Sequence of chain 1.B:
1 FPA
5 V

Sequence of chain 1.A:
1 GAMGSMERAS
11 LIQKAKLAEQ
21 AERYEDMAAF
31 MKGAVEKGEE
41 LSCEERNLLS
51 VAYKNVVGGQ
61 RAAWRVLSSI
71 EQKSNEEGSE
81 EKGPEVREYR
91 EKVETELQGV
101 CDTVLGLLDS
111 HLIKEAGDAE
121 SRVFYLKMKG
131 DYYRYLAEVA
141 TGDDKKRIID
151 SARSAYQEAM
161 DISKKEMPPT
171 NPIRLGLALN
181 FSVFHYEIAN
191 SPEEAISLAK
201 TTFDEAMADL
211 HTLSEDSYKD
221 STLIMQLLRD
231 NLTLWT

Binding-site contacts:
Ligand atom C16 contacts residue CYS43 of chain 1.A at 2.7 Å (hydrophobic).
Ligand atom N3 contacts residue ILE173 of chain 1.A at 4.0 Å.
Ligand atom N3 contacts residue PHE124 of chain 1.A at 4.0 Å.
Ligand atom C8 contacts residue VAL5 of chain 1.B at 4.0 Å (hydrophobic).
Ligand atom C8 contacts residue LYS127 of chain 1.A at 4.3 Å.
Ligand atom C10 contacts residue PRO172 of chain 1.A at 4.3 Å (hydrophobic).
Ligand atom C17 contacts residue CYS43 of chain 1.A at 1.8 Å (hydrophobic).
Ligand atom C9 contacts residue GLY176 of chain 1.A at 4.3 Å.
Ligand atom C16 contacts residue ASN47 of chain 1.A at 3.4 Å.
Ligand atom C15 contacts residue ASN47 of chain 1.A at 3.6 Å.
Ligand atom C13 contacts residue ASN47 of chain 1.A at 2.7 Å.
Ligand atom N3 contacts residue CYS43 of chain 1.A at 3.7 Å.
Ligand atom C17 contacts residue ARG46 of chain 1.A at 3.5 Å.
Ligand atom CL1 contacts residue ILE173 of chain 1.A at 3.6 Å.
Ligand atom C14 contacts residue ASN47 of chain 1.A at 3.6 Å.
Ligand atom C15 contacts residue ILE173 of chain 1.A at 3.7 Å (hydrophobic).
Ligand atom C2 contacts residue LEU223 of chain 1.A at 4.2 Å (hydrophobic).
Ligand atom C16 contacts residue ILE173 of chain 1.A at 3.9 Å (hydrophobic).
Ligand atom C17 contacts residue ASN47 of chain 1.A at 3.4 Å.
Ligand atom C10 contacts residue VAL5 of chain 1.B at 4.0 Å (hydrophobic).
Ligand atom O2 contacts residue ILE224 of chain 1.A at 3.7 Å.
Ligand atom C9 contacts residue ILE224 of chain 1.A at 4.2 Å (hydrophobic).
Ligand atom C7 contacts residue PHE124 of chain 1.A at 4.3 Å (hydrophobic).
Ligand atom N3 contacts residue ASN47 of chain 1.A at 2.7 Å (h-bond).
Ligand atom C9 contacts residue PRO172 of chain 1.A at 3.4 Å (hydrophobic).
Ligand atom C10 contacts residue ILE224 of chain 1.A at 4.0 Å (hydrophobic).
Ligand atom O3 contacts residue ILE173 of chain 1.A at 3.9 Å.
Ligand atom C19 contacts residue PRO172 of chain 1.A at 4.0 Å (hydrophobic).
Ligand atom CL1 contacts residue LYS127 of chain 1.A at 3.4 Å.
Ligand atom CL1 contacts residue PRO172 of chain 1.A at 4.2 Å.
Ligand atom C9 contacts residue VAL5 of chain 1.B at 3.8 Å (hydrophobic).
Ligand atom C6 contacts residue ASN47 of chain 1.A at 4.3 Å.
Ligand atom O3 contacts residue CYS43 of chain 1.A at 3.1 Å (h-bond).
Ligand atom C2 contacts residue VAL5 of chain 1.B at 4.4 Å (hydrophobic).
Ligand atom C7 contacts residue VAL5 of chain 1.B at 4.0 Å (hydrophobic).
Ligand atom C8 contacts residue PRO172 of chain 1.A at 4.3 Å (hydrophobic).
Ligand atom C6 contacts residue VAL5 of chain 1.B at 3.8 Å (hydrophobic).
Ligand atom C18 contacts residue PRO172 of chain 1.A at 3.6 Å (hydrophobic).
Ligand atom C12 contacts residue ASN47 of chain 1.A at 3.8 Å.
Ligand atom C5 contacts residue VAL5 of chain 1.B at 4.1 Å (hydrophobic).

The protein below binds the small molecule below.
Small molecule (SMILES): NC1CCC(Oc2ccc(Cl)cc2)(C(=O)N2CCC(CNC(=O)CCl)CC2)CC1